Binding-site contacts:
Ligand atom NAO contacts residue TYR189 of chain 1.C at 3.5 Å.
Ligand atom OAV contacts residue CYS191 of chain 1.C at 3.6 Å (h-bond).
Ligand atom CAB contacts residue TYR196 of chain 1.C at 3.7 Å (hydrophobic).
Ligand atom NAO contacts residue TRP57 of chain 1.D at 3.5 Å.
Ligand atom CBG contacts residue TYR93 of chain 1.C at 3.9 Å (hydrophobic).
Ligand atom CAJ contacts residue TRP147 of chain 1.C at 3.4 Å (hydrophobic).
Ligand atom CAB contacts residue TRP147 of chain 1.C at 3.8 Å (hydrophobic).
Ligand atom OBB contacts residue TYR93 of chain 1.C at 3.3 Å.
Ligand atom CBA contacts residue TYR189 of chain 1.C at 3.8 Å (hydrophobic).
Ligand atom OAU contacts residue MET118 of chain 1.D at 3.7 Å.
Ligand atom OBF contacts residue TYR168 of chain 1.D at 3.5 Å.
Ligand atom CAK contacts residue MET118 of chain 1.D at 3.9 Å (hydrophobic).
Ligand atom CBE contacts residue TYR189 of chain 1.C at 3.7 Å (hydrophobic).
Ligand atom CAZ contacts residue TYR93 of chain 1.C at 3.8 Å (hydrophobic).
Ligand atom CBI contacts residue TYR189 of chain 1.C at 3.4 Å (hydrophobic).
Ligand atom CAJ contacts residue MET118 of chain 1.D at 3.7 Å (hydrophobic).
Ligand atom CBA contacts residue TRP57 of chain 1.D at 3.7 Å (hydrophobic).
Ligand atom CAE contacts residue TRP147 of chain 1.C at 3.3 Å (hydrophobic).
Ligand atom CAY contacts residue TYR93 of chain 1.C at 3.5 Å (hydrophobic).
Ligand atom OAW contacts residue TRP147 of chain 1.C at 3.3 Å (h-bond).
Ligand atom CAX contacts residue TRP147 of chain 1.C at 3.7 Å (hydrophobic).
Ligand atom OAW contacts residue THR148 of chain 1.C at 3.2 Å.
Ligand atom NAF contacts residue TRP147 of chain 1.C at 2.7 Å (h-bond).
Ligand atom OAW contacts residue TYR196 of chain 1.C at 2.9 Å (h-bond).
Ligand atom CAH contacts residue TRP57 of chain 1.D at 3.7 Å (hydrophobic).
Ligand atom CBJ contacts residue TRP147 of chain 1.C at 3.7 Å (hydrophobic).
Ligand atom CAL contacts residue TYR196 of chain 1.C at 3.8 Å (hydrophobic).
Ligand atom CAA contacts residue TRP147 of chain 1.C at 3.7 Å (hydrophobic).
Ligand atom CAT contacts residue GLN59 of chain 1.D at 3.3 Å.
Ligand atom CBI contacts residue TYR196 of chain 1.C at 3.8 Å (hydrophobic).
Ligand atom CAY contacts residue TRP57 of chain 1.D at 3.8 Å (hydrophobic).
Ligand atom CAX contacts residue TRP57 of chain 1.D at 3.6 Å (hydrophobic).
Ligand atom CAQ contacts residue TYR196 of chain 1.C at 3.8 Å (hydrophobic).
Ligand atom CBH contacts residue TRP57 of chain 1.D at 3.9 Å (hydrophobic).
Ligand atom CAN contacts residue TRP57 of chain 1.D at 3.3 Å (hydrophobic).
Ligand atom OBF contacts residue TYR189 of chain 1.C at 3.0 Å.
Ligand atom CBE contacts residue TYR168 of chain 1.D at 3.4 Å (hydrophobic).
Ligand atom CAM contacts residue TRP57 of chain 1.D at 3.4 Å (hydrophobic).
Ligand atom CAI contacts residue TRP57 of chain 1.D at 3.4 Å (hydrophobic).
Ligand atom CAP contacts residue TRP57 of chain 1.D at 3.6 Å (hydrophobic).

Sequence of chain 1.D:
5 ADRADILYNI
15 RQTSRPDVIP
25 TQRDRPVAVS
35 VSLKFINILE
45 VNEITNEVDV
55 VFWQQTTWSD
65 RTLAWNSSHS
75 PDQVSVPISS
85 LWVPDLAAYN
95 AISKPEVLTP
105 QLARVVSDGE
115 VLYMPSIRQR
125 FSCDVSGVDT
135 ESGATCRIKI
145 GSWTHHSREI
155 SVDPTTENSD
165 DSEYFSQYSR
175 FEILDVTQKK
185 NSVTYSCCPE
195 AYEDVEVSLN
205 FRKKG

Sequence of chain 1.C:
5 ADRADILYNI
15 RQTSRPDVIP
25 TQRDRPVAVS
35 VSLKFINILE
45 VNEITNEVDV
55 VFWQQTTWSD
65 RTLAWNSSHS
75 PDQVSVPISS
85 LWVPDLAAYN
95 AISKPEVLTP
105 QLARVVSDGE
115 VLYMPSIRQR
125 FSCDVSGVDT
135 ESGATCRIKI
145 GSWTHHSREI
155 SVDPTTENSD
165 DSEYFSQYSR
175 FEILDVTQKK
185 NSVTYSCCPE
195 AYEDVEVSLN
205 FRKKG

The protein below binds the small molecule below.
Small molecule (SMILES): CN1C(=O)[C@]23C[C@H]4C(C)(C)[C@@]5(C[C@@]41CN2CC[C@@]3(C)O)C(=O)Nc1c5ccc2c1OC=CC(C)(C)O2